Binding-site contacts:
Ligand atom CB contacts residue THR27 of chain 1.C at 3.5 Å.
Ligand atom CA contacts residue THR27 of chain 1.C at 3.2 Å.
Ligand atom NE1 contacts residue GLN44 of chain 3.A at 2.9 Å (h-bond).
Ligand atom CZ2 contacts residue ILE52 of chain 3.A at 3.9 Å (hydrophobic).
Ligand atom CA contacts residue GLY24 of chain 1.C at 3.5 Å.
Ligand atom CE3 contacts residue HIS30 of chain 3.A at 4.0 Å.
Ligand atom CD1 contacts residue GLN44 of chain 3.A at 3.6 Å.
Ligand atom O contacts residue GLY24 of chain 1.C at 3.0 Å (h-bond).
Ligand atom C contacts residue SER50 of chain 1.C at 3.6 Å.
Ligand atom CA contacts residue THR22 of chain 1.C at 3.8 Å.
Ligand atom NE1 contacts residue ALA43 of chain 3.A at 3.8 Å.
Ligand atom C contacts residue GLY24 of chain 1.C at 3.4 Å.
Ligand atom CB contacts residue THR22 of chain 1.C at 3.7 Å.
Ligand atom N contacts residue GLY24 of chain 1.C at 2.7 Å (h-bond).
Ligand atom N contacts residue ASP26 of chain 1.C at 3.0 Å (salt-bridge).
Ligand atom O contacts residue THR22 of chain 1.C at 4.0 Å.
Ligand atom N contacts residue THR22 of chain 1.C at 2.8 Å (h-bond).
Ligand atom OXT contacts residue THR46 of chain 3.A at 2.5 Å (h-bond).
Ligand atom CE3 contacts residue HIS31 of chain 3.A at 3.9 Å.
Ligand atom CZ3 contacts residue GLY20 of chain 3.A at 3.6 Å.
Ligand atom OXT contacts residue THR49 of chain 3.A at 2.8 Å (h-bond).
Ligand atom N contacts residue THR27 of chain 1.C at 2.8 Å (h-bond).
Ligand atom C contacts residue THR46 of chain 3.A at 3.5 Å.
Ligand atom CA contacts residue SER50 of chain 1.C at 4.0 Å.
Ligand atom CZ2 contacts residue THR49 of chain 3.A at 4.0 Å.
Ligand atom CD1 contacts residue THR46 of chain 3.A at 3.9 Å.
Ligand atom CG contacts residue SER50 of chain 1.C at 3.9 Å.
Ligand atom CB contacts residue SER50 of chain 1.C at 3.4 Å.
Ligand atom O contacts residue SER50 of chain 1.C at 2.9 Å (h-bond).
Ligand atom CE2 contacts residue GLN44 of chain 3.A at 4.0 Å.
Ligand atom O contacts residue THR46 of chain 3.A at 3.6 Å (h-bond).
Ligand atom CZ3 contacts residue HIS31 of chain 3.A at 4.0 Å.
Ligand atom CD1 contacts residue SER50 of chain 1.C at 3.6 Å.
Ligand atom O contacts residue ARG23 of chain 1.C at 3.5 Å.
Ligand atom C contacts residue THR49 of chain 3.A at 3.9 Å.
Ligand atom CE2 contacts residue ALA43 of chain 3.A at 4.0 Å (hydrophobic).
Ligand atom CH2 contacts residue GLY20 of chain 3.A at 3.5 Å.
Ligand atom CD2 contacts residue THR49 of chain 3.A at 4.0 Å.
Ligand atom OXT contacts residue HIS48 of chain 3.A at 3.8 Å.
Ligand atom CZ2 contacts residue ALA43 of chain 3.A at 3.9 Å (hydrophobic).

This protein binds this small molecule.
Small molecule (SMILES): N[C@@H](Cc1c[nH]c2ccccc12)C(=O)O

Sequence of chain 3.A:
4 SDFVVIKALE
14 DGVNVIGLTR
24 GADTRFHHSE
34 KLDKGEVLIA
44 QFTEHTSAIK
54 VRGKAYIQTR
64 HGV

Sequence of chain 1.C:
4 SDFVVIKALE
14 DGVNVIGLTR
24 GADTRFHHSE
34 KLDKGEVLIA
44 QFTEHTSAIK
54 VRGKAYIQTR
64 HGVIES